This small molecule binds to this protein.
Small molecule (SMILES): CC(=O)N[C@@H]1[C@@H](O)[C@H](O)[C@@H](CO)O[C@H]1O

Binding-site contacts:
Ligand atom C5 contacts residue ASN603 of chain 1.A at 3.7 Å.
Ligand atom C7 contacts residue ASN603 of chain 1.A at 3.3 Å.
Ligand atom O5 contacts residue ASN603 of chain 1.A at 2.4 Å (h-bond).
Ligand atom C4 contacts residue ASN603 of chain 1.A at 4.3 Å.
Ligand atom O7 contacts residue ASN603 of chain 1.A at 3.3 Å (h-bond).
Ligand atom C1 contacts residue ASN603 of chain 1.A at 1.4 Å.
Ligand atom O6 contacts residue PRO942 of chain 1.A at 3.9 Å.
Ligand atom N2 contacts residue THR604 of chain 1.A at 4.0 Å.
Ligand atom C3 contacts residue ASN603 of chain 1.A at 3.8 Å.
Ligand atom N2 contacts residue ASN603 of chain 1.A at 2.9 Å (h-bond).
Ligand atom C2 contacts residue THR604 of chain 1.A at 4.3 Å.
Ligand atom C2 contacts residue ASN603 of chain 1.A at 2.5 Å.
Ligand atom C8 contacts residue ASN603 of chain 1.A at 4.2 Å.
Ligand atom C1 contacts residue THR604 of chain 1.A at 3.6 Å.

Sequence of chain 1.A:
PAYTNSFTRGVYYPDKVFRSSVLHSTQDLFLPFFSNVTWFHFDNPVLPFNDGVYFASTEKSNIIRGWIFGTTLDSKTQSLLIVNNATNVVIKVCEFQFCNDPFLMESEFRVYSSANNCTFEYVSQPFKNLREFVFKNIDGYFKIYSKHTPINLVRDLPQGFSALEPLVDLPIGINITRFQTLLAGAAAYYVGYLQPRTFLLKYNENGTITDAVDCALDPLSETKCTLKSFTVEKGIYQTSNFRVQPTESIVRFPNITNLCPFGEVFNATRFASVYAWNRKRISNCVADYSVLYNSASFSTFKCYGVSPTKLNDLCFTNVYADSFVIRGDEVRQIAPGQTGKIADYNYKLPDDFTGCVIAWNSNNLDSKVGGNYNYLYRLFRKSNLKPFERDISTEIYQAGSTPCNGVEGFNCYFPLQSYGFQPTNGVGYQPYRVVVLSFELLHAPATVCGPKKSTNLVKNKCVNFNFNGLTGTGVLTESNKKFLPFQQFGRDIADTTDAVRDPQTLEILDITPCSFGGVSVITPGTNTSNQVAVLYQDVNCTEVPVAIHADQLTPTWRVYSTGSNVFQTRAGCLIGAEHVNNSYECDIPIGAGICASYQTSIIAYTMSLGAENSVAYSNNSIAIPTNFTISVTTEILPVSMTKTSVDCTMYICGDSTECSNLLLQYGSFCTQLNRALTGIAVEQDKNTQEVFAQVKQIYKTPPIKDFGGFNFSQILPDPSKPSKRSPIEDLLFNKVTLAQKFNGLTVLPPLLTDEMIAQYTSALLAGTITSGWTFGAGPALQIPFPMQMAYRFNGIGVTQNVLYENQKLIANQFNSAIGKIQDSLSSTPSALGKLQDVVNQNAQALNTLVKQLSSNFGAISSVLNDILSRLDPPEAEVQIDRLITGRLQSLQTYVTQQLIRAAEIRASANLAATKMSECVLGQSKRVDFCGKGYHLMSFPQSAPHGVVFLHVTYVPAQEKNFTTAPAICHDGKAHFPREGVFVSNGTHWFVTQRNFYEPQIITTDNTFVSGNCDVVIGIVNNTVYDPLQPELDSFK